Sequence of chain 1.A:
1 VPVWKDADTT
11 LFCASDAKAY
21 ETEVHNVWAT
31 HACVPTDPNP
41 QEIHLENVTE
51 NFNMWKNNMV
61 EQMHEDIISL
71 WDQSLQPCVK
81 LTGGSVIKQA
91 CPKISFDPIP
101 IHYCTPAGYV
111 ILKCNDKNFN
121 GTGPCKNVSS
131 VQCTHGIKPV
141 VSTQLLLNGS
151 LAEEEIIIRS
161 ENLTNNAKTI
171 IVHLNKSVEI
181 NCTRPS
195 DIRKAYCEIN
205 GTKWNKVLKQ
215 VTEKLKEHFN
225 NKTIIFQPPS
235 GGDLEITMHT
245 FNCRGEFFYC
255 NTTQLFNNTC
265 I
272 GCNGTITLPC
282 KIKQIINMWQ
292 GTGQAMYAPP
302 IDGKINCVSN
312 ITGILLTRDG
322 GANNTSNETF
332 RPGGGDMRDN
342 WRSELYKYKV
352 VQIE

A protein and the small-molecule ligand that binds it are described below.
Small molecule (SMILES): CC(=O)N[C@@H]1[C@@H](O)[C@H](O)[C@@H](CO)O[C@H]1O

Binding-site contacts:
Ligand atom O5 contacts residue THR257 of chain 1.A at 4.1 Å.
Ligand atom C2 contacts residue ASN255 of chain 1.A at 2.5 Å.
Ligand atom O7 contacts residue ASN255 of chain 1.A at 4.3 Å.
Ligand atom C8 contacts residue THR241 of chain 1.A at 3.0 Å.
Ligand atom C3 contacts residue ASN255 of chain 1.A at 3.8 Å.
Ligand atom C5 contacts residue THR257 of chain 1.A at 4.3 Å.
Ligand atom C1 contacts residue ASN255 of chain 1.A at 1.4 Å.
Ligand atom N2 contacts residue ASN255 of chain 1.A at 2.9 Å (h-bond).
Ligand atom C7 contacts residue THR241 of chain 1.A at 4.4 Å.
Ligand atom C8 contacts residue MET242 of chain 1.A at 4.4 Å (hydrophobic).
Ligand atom C1 contacts residue THR257 of chain 1.A at 3.6 Å.
Ligand atom C7 contacts residue ASN255 of chain 1.A at 3.9 Å.
Ligand atom C5 contacts residue ASN255 of chain 1.A at 3.7 Å.
Ligand atom C4 contacts residue ASN255 of chain 1.A at 4.2 Å.
Ligand atom O5 contacts residue ASN255 of chain 1.A at 2.4 Å (h-bond).